Sequence of chain 2.A:
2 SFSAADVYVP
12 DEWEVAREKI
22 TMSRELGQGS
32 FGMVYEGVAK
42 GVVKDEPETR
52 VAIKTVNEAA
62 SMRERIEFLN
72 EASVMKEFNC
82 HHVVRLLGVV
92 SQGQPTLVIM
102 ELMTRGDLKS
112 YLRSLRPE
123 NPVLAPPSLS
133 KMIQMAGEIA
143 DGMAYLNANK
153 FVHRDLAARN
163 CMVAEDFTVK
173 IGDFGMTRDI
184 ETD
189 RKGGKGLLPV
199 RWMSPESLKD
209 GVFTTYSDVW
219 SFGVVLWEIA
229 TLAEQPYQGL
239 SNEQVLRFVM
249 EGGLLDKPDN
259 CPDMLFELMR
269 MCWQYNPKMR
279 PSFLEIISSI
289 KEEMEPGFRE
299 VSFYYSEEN

Binding-site contacts:
Ligand atom C2 contacts residue MET104 of chain 2.A at 3.2 Å (hydrophobic).
Ligand atom C2 contacts residue THR105 of chain 2.A at 3.6 Å.
Ligand atom C15 contacts residue VAL35 of chain 2.A at 3.9 Å (hydrophobic).
Ligand atom C11 contacts residue ARG106 of chain 2.A at 3.8 Å.
Ligand atom BR1 contacts residue VAL35 of chain 2.A at 3.4 Å.
Ligand atom O2 contacts residue MET104 of chain 2.A at 2.6 Å (h-bond).
Ligand atom O2 contacts residue MET164 of chain 2.A at 3.9 Å.
Ligand atom BR1 contacts residue GLN29 of chain 2.A at 3.5 Å.
Ligand atom C21 contacts residue MET104 of chain 2.A at 3.7 Å (hydrophobic).
Ligand atom C2 contacts residue GLY107 of chain 2.A at 3.8 Å.
Ligand atom C21 contacts residue MET164 of chain 2.A at 3.6 Å (hydrophobic).
Ligand atom N3 contacts residue ALA53 of chain 2.A at 3.4 Å.
Ligand atom C21 contacts residue GLU102 of chain 2.A at 3.7 Å.
Ligand atom BR1 contacts residue GLY30 of chain 2.A at 3.8 Å.
Ligand atom C2 contacts residue LEU27 of chain 2.A at 3.7 Å (hydrophobic).
Ligand atom O1 contacts residue MET101 of chain 2.A at 3.3 Å.
Ligand atom O2 contacts residue ALA53 of chain 2.A at 3.8 Å.
Ligand atom C1 contacts residue LEU27 of chain 2.A at 3.8 Å (hydrophobic).
Ligand atom C16 contacts residue VAL35 of chain 2.A at 3.6 Å (hydrophobic).
Ligand atom O1 contacts residue VAL85 of chain 2.A at 3.7 Å.
Ligand atom C4 contacts residue GLY107 of chain 2.A at 3.9 Å.
Ligand atom C12 contacts residue MET164 of chain 2.A at 3.3 Å (hydrophobic).
Ligand atom N2 contacts residue LEU27 of chain 2.A at 3.8 Å.
Ligand atom C4 contacts residue LEU27 of chain 2.A at 3.8 Å (hydrophobic).
Ligand atom O2 contacts residue LEU103 of chain 2.A at 3.5 Å.
Ligand atom C20 contacts residue ALA53 of chain 2.A at 3.9 Å (hydrophobic).
Ligand atom C3 contacts residue GLY107 of chain 2.A at 3.7 Å.
Ligand atom C21 contacts residue ALA53 of chain 2.A at 3.5 Å (hydrophobic).
Ligand atom C20 contacts residue GLU102 of chain 2.A at 3.9 Å.
Ligand atom C1 contacts residue THR105 of chain 2.A at 3.3 Å.
Ligand atom C3 contacts residue LEU27 of chain 2.A at 3.9 Å (hydrophobic).
Ligand atom C13 contacts residue MET164 of chain 2.A at 3.5 Å (hydrophobic).
Ligand atom C5 contacts residue LEU27 of chain 2.A at 3.5 Å (hydrophobic).
Ligand atom C3 contacts residue MET104 of chain 2.A at 3.6 Å (hydrophobic).
Ligand atom C12 contacts residue LEU27 of chain 2.A at 3.9 Å (hydrophobic).
Ligand atom O2 contacts residue GLU102 of chain 2.A at 3.6 Å (salt-bridge).
Ligand atom N3 contacts residue GLU102 of chain 2.A at 3.0 Å (salt-bridge).
Ligand atom N2 contacts residue MET104 of chain 2.A at 3.3 Å (h-bond).
Ligand atom C11 contacts residue THR105 of chain 2.A at 3.8 Å.
Ligand atom N2 contacts residue MET164 of chain 2.A at 3.5 Å.

The protein below binds the small molecule below.
Small molecule (SMILES): O=C1NC(=O)c2ccc(Br)cc2/C1=C/Nc1ccc(CN2CCCC2)cc1